Sequence of chain 1.C:
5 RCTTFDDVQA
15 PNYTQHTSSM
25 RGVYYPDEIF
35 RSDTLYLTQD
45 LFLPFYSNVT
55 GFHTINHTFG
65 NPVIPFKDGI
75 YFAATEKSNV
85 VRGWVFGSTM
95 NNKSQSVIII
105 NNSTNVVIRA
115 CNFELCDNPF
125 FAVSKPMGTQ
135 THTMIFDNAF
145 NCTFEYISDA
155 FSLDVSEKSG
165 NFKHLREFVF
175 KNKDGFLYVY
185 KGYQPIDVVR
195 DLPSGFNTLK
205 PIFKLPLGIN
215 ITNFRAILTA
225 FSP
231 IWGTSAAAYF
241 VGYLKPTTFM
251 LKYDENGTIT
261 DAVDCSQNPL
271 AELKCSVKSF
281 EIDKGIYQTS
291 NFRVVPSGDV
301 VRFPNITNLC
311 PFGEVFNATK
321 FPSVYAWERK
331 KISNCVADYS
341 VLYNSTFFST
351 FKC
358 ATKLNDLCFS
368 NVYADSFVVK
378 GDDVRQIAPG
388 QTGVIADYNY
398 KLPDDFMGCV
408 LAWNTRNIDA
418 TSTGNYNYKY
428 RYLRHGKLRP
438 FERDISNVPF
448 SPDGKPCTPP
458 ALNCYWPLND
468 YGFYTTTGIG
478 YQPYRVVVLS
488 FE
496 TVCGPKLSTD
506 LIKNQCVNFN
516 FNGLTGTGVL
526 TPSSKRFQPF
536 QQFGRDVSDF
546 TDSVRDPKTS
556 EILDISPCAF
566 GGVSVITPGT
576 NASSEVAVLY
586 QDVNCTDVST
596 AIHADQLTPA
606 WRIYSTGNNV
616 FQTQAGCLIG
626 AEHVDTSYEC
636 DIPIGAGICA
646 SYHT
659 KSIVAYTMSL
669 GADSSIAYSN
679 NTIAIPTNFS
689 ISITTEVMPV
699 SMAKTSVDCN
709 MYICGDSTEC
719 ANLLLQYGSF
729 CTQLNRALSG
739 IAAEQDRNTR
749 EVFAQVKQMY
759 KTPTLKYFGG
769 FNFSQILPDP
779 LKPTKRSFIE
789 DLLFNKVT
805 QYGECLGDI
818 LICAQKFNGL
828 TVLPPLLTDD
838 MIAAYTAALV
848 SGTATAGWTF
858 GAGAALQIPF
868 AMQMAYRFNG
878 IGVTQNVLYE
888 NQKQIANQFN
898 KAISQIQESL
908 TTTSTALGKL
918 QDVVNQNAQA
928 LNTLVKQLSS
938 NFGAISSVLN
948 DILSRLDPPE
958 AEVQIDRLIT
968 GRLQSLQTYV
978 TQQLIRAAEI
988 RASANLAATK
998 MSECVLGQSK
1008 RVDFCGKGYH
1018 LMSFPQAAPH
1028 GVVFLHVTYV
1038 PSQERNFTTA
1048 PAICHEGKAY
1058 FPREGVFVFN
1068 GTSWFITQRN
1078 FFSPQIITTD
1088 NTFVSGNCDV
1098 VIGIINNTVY

Binding-site contacts:
Ligand atom C5 contacts residue GLN895 of chain 1.C at 4.1 Å.
Ligand atom N2 contacts residue GLN895 of chain 1.C at 3.9 Å.
Ligand atom C6 contacts residue GLN895 of chain 1.C at 3.7 Å.
Ligand atom C7 contacts residue GLN895 of chain 1.C at 4.0 Å.
Ligand atom N2 contacts residue ASN686 of chain 1.C at 2.9 Å (h-bond).
Ligand atom C7 contacts residue ASN686 of chain 1.C at 3.1 Å.
Ligand atom O5 contacts residue ASN686 of chain 1.C at 2.3 Å (h-bond).
Ligand atom C1 contacts residue PHE687 of chain 1.C at 4.3 Å (hydrophobic).
Ligand atom C8 contacts residue ASN894 of chain 1.C at 3.7 Å.
Ligand atom O6 contacts residue GLN895 of chain 1.C at 2.5 Å (h-bond).
Ligand atom O7 contacts residue GLN891 of chain 1.C at 3.4 Å.
Ligand atom C8 contacts residue GLN895 of chain 1.C at 3.6 Å.
Ligand atom C3 contacts residue ASN686 of chain 1.C at 3.8 Å.
Ligand atom C8 contacts residue ASN686 of chain 1.C at 4.4 Å.
Ligand atom C2 contacts residue ASN686 of chain 1.C at 2.5 Å.
Ligand atom C7 contacts residue GLN891 of chain 1.C at 4.2 Å.
Ligand atom C8 contacts residue GLN891 of chain 1.C at 4.5 Å.
Ligand atom C1 contacts residue ASN686 of chain 1.C at 1.4 Å.
Ligand atom O4 contacts residue GLN895 of chain 1.C at 3.9 Å.
Ligand atom C4 contacts residue ASN686 of chain 1.C at 4.2 Å.
Ligand atom O7 contacts residue ASN686 of chain 1.C at 2.9 Å (h-bond).
Ligand atom O5 contacts residue PHE687 of chain 1.C at 4.2 Å.
Ligand atom C5 contacts residue ASN686 of chain 1.C at 3.6 Å.

This small molecule binds to this protein.
Small molecule (SMILES): CC(=O)N[C@H]1[C@H](O[C@H]2[C@H](O)[C@@H](NC(C)=O)CO[C@@H]2CO)O[C@H](CO)[C@@H](O[C@@H]2O[C@H](CO[C@H]3O[C@H](CO)[C@@H](O)[C@H](O)[C@@H]3O)[C@@H](O)[C@H](O)[C@@H]2O)[C@@H]1O